Sequence of chain 1.A:
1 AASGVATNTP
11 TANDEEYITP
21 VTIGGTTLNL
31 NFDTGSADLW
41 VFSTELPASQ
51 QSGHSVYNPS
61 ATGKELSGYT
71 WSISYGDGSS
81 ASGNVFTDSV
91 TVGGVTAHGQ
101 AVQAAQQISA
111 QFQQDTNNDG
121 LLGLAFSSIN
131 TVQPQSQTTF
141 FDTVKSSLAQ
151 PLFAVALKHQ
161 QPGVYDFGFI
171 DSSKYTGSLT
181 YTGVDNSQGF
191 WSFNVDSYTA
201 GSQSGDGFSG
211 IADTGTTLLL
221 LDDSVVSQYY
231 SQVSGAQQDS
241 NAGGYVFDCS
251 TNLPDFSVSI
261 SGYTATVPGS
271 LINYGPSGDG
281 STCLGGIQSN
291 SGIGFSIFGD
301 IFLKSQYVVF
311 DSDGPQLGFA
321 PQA

Binding-site contacts:
Ligand atom C5 contacts residue PHE112 of chain 1.A at 3.6 Å (hydrophobic).
Ligand atom OE contacts residue GLY76 of chain 1.A at 2.9 Å (h-bond).
Ligand atom C3 contacts residue ASP115 of chain 1.A at 3.7 Å.
Ligand atom NL contacts residue THR216 of chain 1.A at 3.4 Å (h-bond).
Ligand atom OI contacts residue THR216 of chain 1.A at 3.5 Å.
Ligand atom OV contacts residue GLY76 of chain 1.A at 3.2 Å (h-bond).
Ligand atom C3 contacts residue PHE112 of chain 1.A at 3.8 Å (hydrophobic).
Ligand atom OH contacts residue THR216 of chain 1.A at 3.3 Å (h-bond).
Ligand atom C2 contacts residue ASP115 of chain 1.A at 3.2 Å.
Ligand atom O contacts residue ASP33 of chain 1.A at 2.5 Å (salt-bridge).
Ligand atom CB contacts residue ASP213 of chain 1.A at 3.5 Å.
Ligand atom CA contacts residue GLY35 of chain 1.A at 3.5 Å.
Ligand atom CD1 contacts residue ASP213 of chain 1.A at 3.7 Å.
Ligand atom CS contacts residue GLN133 of chain 2.A at 3.7 Å.
Ligand atom C2 contacts residue ASN118 of chain 1.A at 3.7 Å.
Ligand atom CAV contacts residue THR216 of chain 1.A at 3.7 Å.
Ligand atom C13 contacts residue ASP33 of chain 1.A at 3.6 Å.
Ligand atom O contacts residue GLY35 of chain 1.A at 3.7 Å.
Ligand atom P contacts residue ASP33 of chain 1.A at 3.5 Å.
Ligand atom P contacts residue ASP213 of chain 1.A at 3.8 Å.
Ligand atom OV contacts residue ASP77 of chain 1.A at 3.2 Å (salt-bridge).
Ligand atom C1 contacts residue ASN31 of chain 1.A at 3.4 Å.
Ligand atom OE contacts residue TYR75 of chain 1.A at 3.3 Å.
Ligand atom C10 contacts residue SER79 of chain 1.A at 3.1 Å.
Ligand atom OH contacts residue ASP33 of chain 1.A at 3.0 Å (salt-bridge).
Ligand atom C4 contacts residue PHE112 of chain 1.A at 3.5 Å (hydrophobic).
Ligand atom O contacts residue TYR75 of chain 1.A at 3.8 Å.
Ligand atom OV contacts residue TYR75 of chain 1.A at 3.7 Å.
Ligand atom CBV contacts residue ASP77 of chain 1.A at 3.5 Å.
Ligand atom OI contacts residue THR217 of chain 1.A at 3.1 Å (h-bond).
Ligand atom C7 contacts residue GLY215 of chain 1.A at 3.8 Å.
Ligand atom C10 contacts residue ASP77 of chain 1.A at 3.8 Å.
Ligand atom CV contacts residue THR216 of chain 1.A at 3.8 Å.
Ligand atom C9 contacts residue TYR75 of chain 1.A at 3.6 Å (hydrophobic).
Ligand atom C13 contacts residue GLY215 of chain 1.A at 3.6 Å.
Ligand atom OP contacts residue ASP213 of chain 1.A at 3.6 Å.
Ligand atom OH contacts residue GLY215 of chain 1.A at 3.3 Å.
Ligand atom OH contacts residue ASP213 of chain 1.A at 2.6 Å (salt-bridge).
Ligand atom NL contacts residue GLY215 of chain 1.A at 3.3 Å (h-bond).
Ligand atom C9 contacts residue SER79 of chain 1.A at 3.7 Å.

The small molecule below binds the protein below.
Small molecule (SMILES): COC(=O)[C@H](Cc1ccccc1)O[P](=O)([O-])[C@H](Cc1ccc2ccccc2c1)NC(=O)[C@@H](NC=O)C(C)C

Sequence of chain 2.A:
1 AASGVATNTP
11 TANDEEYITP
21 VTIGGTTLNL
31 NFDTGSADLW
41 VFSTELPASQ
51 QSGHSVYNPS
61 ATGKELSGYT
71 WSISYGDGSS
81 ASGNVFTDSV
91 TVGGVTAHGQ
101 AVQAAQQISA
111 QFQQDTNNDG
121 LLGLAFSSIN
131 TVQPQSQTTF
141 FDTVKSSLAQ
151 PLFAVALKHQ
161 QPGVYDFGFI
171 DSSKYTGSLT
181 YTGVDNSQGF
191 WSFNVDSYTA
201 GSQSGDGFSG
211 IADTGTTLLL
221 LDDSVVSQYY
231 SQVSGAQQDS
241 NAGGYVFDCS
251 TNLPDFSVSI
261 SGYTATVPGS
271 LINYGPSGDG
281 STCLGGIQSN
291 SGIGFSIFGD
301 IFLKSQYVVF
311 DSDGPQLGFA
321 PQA